Sequence of chain 1.A:
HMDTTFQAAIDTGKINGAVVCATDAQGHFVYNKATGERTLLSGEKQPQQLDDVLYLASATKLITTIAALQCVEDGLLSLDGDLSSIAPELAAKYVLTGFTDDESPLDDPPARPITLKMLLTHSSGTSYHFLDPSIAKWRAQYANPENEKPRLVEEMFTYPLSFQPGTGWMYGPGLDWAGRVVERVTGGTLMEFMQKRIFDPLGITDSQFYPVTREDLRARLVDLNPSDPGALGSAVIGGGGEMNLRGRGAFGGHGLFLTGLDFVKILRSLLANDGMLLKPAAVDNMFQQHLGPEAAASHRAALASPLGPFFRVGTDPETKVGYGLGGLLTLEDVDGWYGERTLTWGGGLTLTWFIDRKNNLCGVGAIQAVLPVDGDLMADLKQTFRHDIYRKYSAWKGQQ

Binding-site contacts:
Ligand atom O13 contacts residue ILE237 of chain 1.A at 2.8 Å.
Ligand atom C12 contacts residue PHE130 of chain 1.A at 4.0 Å (hydrophobic).
Ligand atom C6 contacts residue GLY348 of chain 1.A at 4.0 Å.
Ligand atom C7 contacts residue ACT1 of chain 1.F at 3.5 Å.
Ligand atom O8 contacts residue ACT1 of chain 1.F at 2.8 Å (h-bond).
Ligand atom C4 contacts residue PHE311 of chain 1.A at 3.8 Å (hydrophobic).
Ligand atom C8A contacts residue GLY348 of chain 1.A at 3.8 Å.
Ligand atom C8 contacts residue ACT1 of chain 1.F at 2.7 Å.
Ligand atom C3 contacts residue TYR171 of chain 1.A at 4.0 Å (hydrophobic).
Ligand atom C4A contacts residue TYR171 of chain 1.A at 3.8 Å (hydrophobic).
Ligand atom C6M contacts residue TRP345 of chain 1.A at 3.6 Å (hydrophobic).
Ligand atom C3 contacts residue PHE310 of chain 1.A at 4.0 Å (hydrophobic).
Ligand atom C12 contacts residue ILE237 of chain 1.A at 3.9 Å (hydrophobic).
Ligand atom C8 contacts residue GLY348 of chain 1.A at 3.5 Å.
Ligand atom O8 contacts residue SER58 of chain 1.A at 3.2 Å (h-bond).
Ligand atom C5 contacts residue PHE310 of chain 1.A at 3.8 Å (hydrophobic).
Ligand atom O16 contacts residue PHE130 of chain 1.A at 4.0 Å.
Ligand atom O11 contacts residue ILE237 of chain 1.A at 2.9 Å (h-bond).
Ligand atom C3 contacts residue LEU131 of chain 1.A at 4.0 Å (hydrophobic).
Ligand atom O16 contacts residue GLY241 of chain 1.A at 3.6 Å.
Ligand atom C9 contacts residue ACT1 of chain 1.F at 3.6 Å.
Ligand atom C7 contacts residue GLY348 of chain 1.A at 3.4 Å.
Ligand atom C11 contacts residue ILE237 of chain 1.A at 3.8 Å (hydrophobic).
Ligand atom C6M contacts residue GLY346 of chain 1.A at 3.7 Å.
Ligand atom C7 contacts residue GLY347 of chain 1.A at 4.0 Å.
Ligand atom O8 contacts residue TYR171 of chain 1.A at 2.7 Å (h-bond).
Ligand atom C11 contacts residue ACT1 of chain 1.F at 3.9 Å.
Ligand atom C14 contacts residue PHE130 of chain 1.A at 3.6 Å (hydrophobic).
Ligand atom C10 contacts residue ACT1 of chain 1.F at 3.9 Å.
Ligand atom C7 contacts residue GLY346 of chain 1.A at 3.7 Å.
Ligand atom C8A contacts residue ACT1 of chain 1.F at 3.9 Å.
Ligand atom C4 contacts residue PHE310 of chain 1.A at 3.9 Å (hydrophobic).
Ligand atom C15 contacts residue GLY241 of chain 1.A at 3.9 Å.
Ligand atom O15 contacts residue GLY241 of chain 1.A at 3.3 Å (h-bond).
Ligand atom C2M contacts residue PHE310 of chain 1.A at 3.5 Å (hydrophobic).
Ligand atom C8 contacts residue TYR171 of chain 1.A at 4.0 Å (hydrophobic).
Ligand atom C4 contacts residue TYR171 of chain 1.A at 3.5 Å (hydrophobic).
Ligand atom C13 contacts residue ILE237 of chain 1.A at 3.1 Å (hydrophobic).
Ligand atom O15 contacts residue ILE237 of chain 1.A at 4.0 Å.
Ligand atom O15 contacts residue MET243 of chain 1.A at 3.8 Å.

A small-molecule ligand and the protein it binds are described below.
Small molecule (SMILES): C[C@H]1C=C2C=C[C@H](C)[C@H](CC[C@@H](O)C[C@@H](O)CC(=O)O)[C@H]2[C@@H](O)C1